This small molecule binds to this protein.
Small molecule (SMILES): CC(=O)N[C@@H]1[C@@H](O)[C@H](O)[C@@H](CO)O[C@H]1O

Sequence of chain 1.A:
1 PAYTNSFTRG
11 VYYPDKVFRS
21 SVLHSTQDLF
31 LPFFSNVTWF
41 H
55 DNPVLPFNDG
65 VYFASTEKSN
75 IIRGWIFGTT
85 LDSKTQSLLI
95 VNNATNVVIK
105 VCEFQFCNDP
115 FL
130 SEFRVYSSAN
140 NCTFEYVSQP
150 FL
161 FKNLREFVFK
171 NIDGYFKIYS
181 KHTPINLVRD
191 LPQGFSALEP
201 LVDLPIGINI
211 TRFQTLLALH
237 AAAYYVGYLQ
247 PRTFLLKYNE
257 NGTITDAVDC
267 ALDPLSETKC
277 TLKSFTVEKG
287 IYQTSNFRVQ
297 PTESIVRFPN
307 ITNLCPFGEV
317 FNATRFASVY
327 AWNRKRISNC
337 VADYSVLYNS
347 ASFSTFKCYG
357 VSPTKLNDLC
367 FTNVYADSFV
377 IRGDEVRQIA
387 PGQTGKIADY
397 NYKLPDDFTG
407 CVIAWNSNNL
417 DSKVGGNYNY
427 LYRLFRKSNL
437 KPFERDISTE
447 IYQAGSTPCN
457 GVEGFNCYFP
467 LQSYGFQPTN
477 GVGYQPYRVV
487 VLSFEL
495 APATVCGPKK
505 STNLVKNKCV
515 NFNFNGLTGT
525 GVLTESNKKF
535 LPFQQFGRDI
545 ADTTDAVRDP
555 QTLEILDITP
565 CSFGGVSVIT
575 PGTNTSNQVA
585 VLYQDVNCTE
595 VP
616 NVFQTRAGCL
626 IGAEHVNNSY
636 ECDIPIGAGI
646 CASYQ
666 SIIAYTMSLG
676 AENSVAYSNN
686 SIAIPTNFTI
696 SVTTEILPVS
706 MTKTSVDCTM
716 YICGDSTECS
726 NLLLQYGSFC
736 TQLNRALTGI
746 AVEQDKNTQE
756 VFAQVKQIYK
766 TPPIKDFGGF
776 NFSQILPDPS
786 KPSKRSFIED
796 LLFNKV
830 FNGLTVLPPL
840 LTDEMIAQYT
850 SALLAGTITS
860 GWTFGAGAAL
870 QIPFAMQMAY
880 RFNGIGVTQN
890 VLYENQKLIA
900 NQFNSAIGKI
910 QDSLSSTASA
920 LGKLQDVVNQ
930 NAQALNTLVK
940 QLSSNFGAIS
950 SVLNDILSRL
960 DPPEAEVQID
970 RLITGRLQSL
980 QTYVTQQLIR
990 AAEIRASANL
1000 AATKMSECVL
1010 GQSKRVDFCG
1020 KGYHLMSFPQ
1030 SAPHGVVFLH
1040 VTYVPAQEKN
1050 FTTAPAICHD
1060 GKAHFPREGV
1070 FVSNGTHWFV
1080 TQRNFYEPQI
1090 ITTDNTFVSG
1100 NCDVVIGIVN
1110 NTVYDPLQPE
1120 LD

Binding-site contacts:
Ligand atom O7 contacts residue ASN306 of chain 1.A at 3.8 Å.
Ligand atom O5 contacts residue ASN306 of chain 1.A at 2.4 Å (h-bond).
Ligand atom C7 contacts residue GLN555 of chain 1.A at 4.0 Å.
Ligand atom C2 contacts residue ASN306 of chain 1.A at 2.6 Å.
Ligand atom N2 contacts residue ASN306 of chain 1.A at 2.9 Å (h-bond).
Ligand atom C3 contacts residue ASN306 of chain 1.A at 3.9 Å.
Ligand atom C1 contacts residue ASN306 of chain 1.A at 1.5 Å.
Ligand atom C8 contacts residue ASN306 of chain 1.A at 3.9 Å.
Ligand atom C5 contacts residue ASN306 of chain 1.A at 3.7 Å.
Ligand atom C8 contacts residue ILE307 of chain 1.A at 4.4 Å (hydrophobic).
Ligand atom C7 contacts residue ASN306 of chain 1.A at 3.5 Å.
Ligand atom C8 contacts residue GLN555 of chain 1.A at 4.0 Å.
Ligand atom O7 contacts residue GLN555 of chain 1.A at 3.2 Å.
Ligand atom C4 contacts residue ASN306 of chain 1.A at 4.4 Å.